Sequence of chain 1.A:
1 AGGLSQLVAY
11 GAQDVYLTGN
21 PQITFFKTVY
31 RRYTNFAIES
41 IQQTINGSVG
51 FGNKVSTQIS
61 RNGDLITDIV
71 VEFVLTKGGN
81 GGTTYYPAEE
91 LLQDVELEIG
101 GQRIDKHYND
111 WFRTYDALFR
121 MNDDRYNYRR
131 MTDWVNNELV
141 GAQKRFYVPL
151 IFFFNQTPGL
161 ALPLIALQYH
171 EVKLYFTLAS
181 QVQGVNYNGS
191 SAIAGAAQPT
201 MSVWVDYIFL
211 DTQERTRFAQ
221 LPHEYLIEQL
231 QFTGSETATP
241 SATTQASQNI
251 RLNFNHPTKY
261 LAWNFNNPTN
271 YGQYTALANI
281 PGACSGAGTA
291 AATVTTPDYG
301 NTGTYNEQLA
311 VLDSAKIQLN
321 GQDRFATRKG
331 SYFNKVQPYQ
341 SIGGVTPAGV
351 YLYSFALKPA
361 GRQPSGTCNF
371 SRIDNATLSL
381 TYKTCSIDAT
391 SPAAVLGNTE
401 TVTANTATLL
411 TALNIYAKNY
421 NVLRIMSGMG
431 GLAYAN

Binding-site contacts:
Ligand atom C1 contacts residue ILE387 of chain 2.A at 4.4 Å (hydrophobic).
Ligand atom O3 contacts residue GLY397 of chain 2.A at 4.3 Å.
Ligand atom C3 contacts residue VAL140 of chain 1.A at 4.3 Å (hydrophobic).
Ligand atom O4 contacts residue VAL140 of chain 1.A at 2.4 Å (h-bond).
Ligand atom O2 contacts residue ASN398 of chain 2.A at 2.9 Å (h-bond).
Ligand atom O2 contacts residue ALA393 of chain 2.A at 3.7 Å.
Ligand atom C4 contacts residue ALA393 of chain 2.A at 4.3 Å (hydrophobic).
Ligand atom C1 contacts residue GLY397 of chain 2.A at 4.4 Å.
Ligand atom O3 contacts residue LEU139 of chain 1.A at 4.1 Å.
Ligand atom C6 contacts residue ASP388 of chain 2.A at 4.0 Å.
Ligand atom O5 contacts residue ILE387 of chain 2.A at 3.7 Å.
Ligand atom C1 contacts residue ASN398 of chain 2.A at 1.4 Å.
Ligand atom O6 contacts residue ALA394 of chain 2.A at 3.7 Å.
Ligand atom C6 contacts residue ILE387 of chain 2.A at 4.0 Å (hydrophobic).
Ligand atom C4 contacts residue ALA394 of chain 2.A at 4.4 Å (hydrophobic).
Ligand atom C5 contacts residue GLY397 of chain 2.A at 4.0 Å.
Ligand atom O5 contacts residue ASN398 of chain 2.A at 2.3 Å (h-bond).
Ligand atom C5 contacts residue VAL140 of chain 1.A at 4.0 Å (hydrophobic).
Ligand atom C6 contacts residue GLY397 of chain 2.A at 4.3 Å.
Ligand atom C3 contacts residue GLY397 of chain 2.A at 4.0 Å.
Ligand atom C1 contacts residue ALA394 of chain 2.A at 4.0 Å (hydrophobic).
Ligand atom C4 contacts residue GLY397 of chain 2.A at 3.5 Å.
Ligand atom C6 contacts residue VAL140 of chain 1.A at 3.7 Å (hydrophobic).
Ligand atom C6 contacts residue SER386 of chain 2.A at 3.7 Å.
Ligand atom O6 contacts residue ASP388 of chain 2.A at 3.0 Å (salt-bridge).
Ligand atom O6 contacts residue ILE387 of chain 2.A at 3.7 Å.
Ligand atom C2 contacts residue ASN398 of chain 2.A at 2.4 Å.
Ligand atom O3 contacts residue ALA393 of chain 2.A at 2.6 Å (h-bond).
Ligand atom C6 contacts residue GLY141 of chain 1.A at 3.9 Å.
Ligand atom C2 contacts residue GLY397 of chain 2.A at 3.8 Å.
Ligand atom C4 contacts residue ASN398 of chain 2.A at 4.1 Å.
Ligand atom O2 contacts residue GLY397 of chain 2.A at 2.9 Å (h-bond).
Ligand atom C2 contacts residue ALA394 of chain 2.A at 4.2 Å (hydrophobic).
Ligand atom C3 contacts residue ALA393 of chain 2.A at 3.3 Å (hydrophobic).
Ligand atom C5 contacts residue ASN398 of chain 2.A at 3.6 Å.
Ligand atom O6 contacts residue SER386 of chain 2.A at 4.0 Å.
Ligand atom O5 contacts residue ALA394 of chain 2.A at 4.0 Å.
Ligand atom O3 contacts residue VAL140 of chain 1.A at 4.3 Å.
Ligand atom C4 contacts residue VAL140 of chain 1.A at 3.1 Å (hydrophobic).
Ligand atom C3 contacts residue ASN398 of chain 2.A at 3.8 Å.

This small molecule binds to this protein.
Small molecule (SMILES): C[C@@H]1O[C@@H](O[C@H]2[C@H](O[C@@H]3OC[C@@H](O)[C@H](O)[C@H]3O)[C@@H](CO)OC[C@@H]2O)[C@@H](O[C@H]2O[C@H](CO)[C@H](O)[C@H](O)[C@H]2O)[C@H](O[C@H]2O[C@H](C)[C@@H](O)[C@H](O[C@H]3O[C@H](CO)[C@@H](O)[C@H](O)[C@@H]3O)[C@@H]2O)[C@@H]1O[C@@H]1OC[C@@H](O)[C@H](O)[C@H]1O

Sequence of chain 2.A:
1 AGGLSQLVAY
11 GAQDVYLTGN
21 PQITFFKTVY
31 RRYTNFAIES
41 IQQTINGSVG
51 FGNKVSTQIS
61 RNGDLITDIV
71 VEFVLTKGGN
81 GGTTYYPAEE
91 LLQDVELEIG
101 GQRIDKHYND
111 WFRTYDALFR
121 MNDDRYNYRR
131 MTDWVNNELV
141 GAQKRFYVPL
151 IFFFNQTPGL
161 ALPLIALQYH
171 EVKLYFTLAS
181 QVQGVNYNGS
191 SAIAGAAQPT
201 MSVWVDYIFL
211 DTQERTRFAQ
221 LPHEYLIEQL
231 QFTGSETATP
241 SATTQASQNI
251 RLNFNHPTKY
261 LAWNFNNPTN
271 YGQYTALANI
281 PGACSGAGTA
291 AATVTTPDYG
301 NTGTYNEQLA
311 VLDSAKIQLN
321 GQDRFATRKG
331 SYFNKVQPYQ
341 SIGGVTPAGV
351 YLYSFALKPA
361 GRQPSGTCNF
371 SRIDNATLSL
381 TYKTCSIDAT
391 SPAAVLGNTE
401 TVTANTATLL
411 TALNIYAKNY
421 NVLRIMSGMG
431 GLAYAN